Binding-site contacts:
Ligand atom C6 contacts residue ALA105 of chain 1.A at 3.4 Å (hydrophobic).
Ligand atom C5' contacts residue GLY78 of chain 1.A at 3.2 Å.
Ligand atom O3A contacts residue MG1 of chain 1.F at 3.5 Å.
Ligand atom N6 contacts residue GLU155 of chain 1.A at 2.8 Å (salt-bridge).
Ligand atom C5' contacts residue LEU77 of chain 1.A at 3.5 Å (hydrophobic).
Ligand atom O1B contacts residue GLY80 of chain 1.A at 4.0 Å.
Ligand atom O2G contacts residue MG1 of chain 1.F at 2.4 Å.
Ligand atom O2A contacts residue GLY80 of chain 1.A at 3.2 Å.
Ligand atom PG contacts residue MG1 of chain 1.F at 3.7 Å.
Ligand atom C2 contacts residue ALA157 of chain 1.A at 3.2 Å (hydrophobic).
Ligand atom O1A contacts residue VAL85 of chain 1.A at 3.7 Å.
Ligand atom O2G contacts residue ASP234 of chain 1.A at 3.0 Å (salt-bridge).
Ligand atom N1 contacts residue ALA105 of chain 1.A at 3.7 Å.
Ligand atom N1 contacts residue GLU155 of chain 1.A at 3.8 Å.
Ligand atom C4 contacts residue LEU223 of chain 1.A at 3.9 Å (hydrophobic).
Ligand atom C3' contacts residue LEU77 of chain 1.A at 4.0 Å (hydrophobic).
Ligand atom N3 contacts residue ALA157 of chain 1.A at 3.9 Å.
Ligand atom O2' contacts residue LEU223 of chain 1.A at 3.3 Å.
Ligand atom O2' contacts residue ASN161 of chain 1.A at 3.8 Å.
Ligand atom O2B contacts residue MG1 of chain 1.F at 3.4 Å.
Ligand atom N6 contacts residue VAL154 of chain 1.A at 3.4 Å.
Ligand atom O4' contacts residue LEU77 of chain 1.A at 3.1 Å (h-bond).
Ligand atom C2 contacts residue PHE156 of chain 1.A at 3.8 Å (hydrophobic).
Ligand atom N1 contacts residue PHE156 of chain 1.A at 3.6 Å.
Ligand atom C5 contacts residue LEU223 of chain 1.A at 3.4 Å (hydrophobic).
Ligand atom C8 contacts residue VAL85 of chain 1.A at 3.9 Å (hydrophobic).
Ligand atom C2 contacts residue LEU77 of chain 1.A at 3.9 Å (hydrophobic).
Ligand atom N7 contacts residue VAL85 of chain 1.A at 3.8 Å.
Ligand atom O3' contacts residue ASN161 of chain 1.A at 4.0 Å.
Ligand atom C6 contacts residue GLU155 of chain 1.A at 3.7 Å.
Ligand atom C6 contacts residue LEU223 of chain 1.A at 3.5 Å (hydrophobic).
Ligand atom O3G contacts residue CYS81 of chain 1.A at 3.7 Å.
Ligand atom N7 contacts residue LEU223 of chain 1.A at 3.7 Å.
Ligand atom N6 contacts residue ALA105 of chain 1.A at 3.1 Å.
Ligand atom O3' contacts residue LEU77 of chain 1.A at 3.9 Å.
Ligand atom PB contacts residue MG1 of chain 1.F at 3.9 Å.
Ligand atom N1 contacts residue ALA157 of chain 1.A at 3.1 Å (h-bond).
Ligand atom N3 contacts residue LEU77 of chain 1.A at 3.8 Å.
Ligand atom N6 contacts residue LEU223 of chain 1.A at 3.9 Å.
Ligand atom C4' contacts residue LEU77 of chain 1.A at 2.9 Å (hydrophobic).

This protein binds this small molecule.
Small molecule (SMILES): Nc1ncnc2c1ncn2[C@@H]1O[C@H](CO[P](=O)(O)O[P](=O)(O)CP(=O)(O)O)[C@@H](O)[C@H]1O

Sequence of chain 1.A:
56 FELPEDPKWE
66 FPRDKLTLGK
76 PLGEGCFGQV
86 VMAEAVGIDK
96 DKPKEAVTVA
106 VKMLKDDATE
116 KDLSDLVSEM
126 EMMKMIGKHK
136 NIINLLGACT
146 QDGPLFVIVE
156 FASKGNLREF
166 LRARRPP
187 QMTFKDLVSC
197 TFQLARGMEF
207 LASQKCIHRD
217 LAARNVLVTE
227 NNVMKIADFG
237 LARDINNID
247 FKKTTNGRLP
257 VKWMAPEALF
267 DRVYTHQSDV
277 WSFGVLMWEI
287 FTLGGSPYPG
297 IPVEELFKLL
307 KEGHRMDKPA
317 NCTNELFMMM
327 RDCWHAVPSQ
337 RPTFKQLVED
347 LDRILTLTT